Sequence of chain 1.D:
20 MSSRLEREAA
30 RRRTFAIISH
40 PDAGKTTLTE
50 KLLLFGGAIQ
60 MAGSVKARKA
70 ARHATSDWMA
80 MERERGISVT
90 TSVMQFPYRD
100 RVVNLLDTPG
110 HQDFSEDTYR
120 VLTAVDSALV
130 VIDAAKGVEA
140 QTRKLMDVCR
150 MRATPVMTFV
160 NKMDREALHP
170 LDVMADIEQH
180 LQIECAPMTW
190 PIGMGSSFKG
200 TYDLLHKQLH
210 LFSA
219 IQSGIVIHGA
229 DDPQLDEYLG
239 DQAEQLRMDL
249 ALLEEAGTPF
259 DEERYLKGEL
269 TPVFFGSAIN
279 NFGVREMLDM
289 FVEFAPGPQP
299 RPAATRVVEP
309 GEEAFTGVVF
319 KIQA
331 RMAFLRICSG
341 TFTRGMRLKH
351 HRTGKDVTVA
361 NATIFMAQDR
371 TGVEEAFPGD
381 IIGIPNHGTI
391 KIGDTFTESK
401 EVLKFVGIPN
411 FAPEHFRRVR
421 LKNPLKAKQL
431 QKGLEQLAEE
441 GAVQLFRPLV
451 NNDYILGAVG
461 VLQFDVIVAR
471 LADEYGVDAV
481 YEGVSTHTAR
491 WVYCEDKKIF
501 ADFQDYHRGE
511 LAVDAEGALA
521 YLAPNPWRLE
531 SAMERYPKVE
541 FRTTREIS

Sequence of chain 1.C:
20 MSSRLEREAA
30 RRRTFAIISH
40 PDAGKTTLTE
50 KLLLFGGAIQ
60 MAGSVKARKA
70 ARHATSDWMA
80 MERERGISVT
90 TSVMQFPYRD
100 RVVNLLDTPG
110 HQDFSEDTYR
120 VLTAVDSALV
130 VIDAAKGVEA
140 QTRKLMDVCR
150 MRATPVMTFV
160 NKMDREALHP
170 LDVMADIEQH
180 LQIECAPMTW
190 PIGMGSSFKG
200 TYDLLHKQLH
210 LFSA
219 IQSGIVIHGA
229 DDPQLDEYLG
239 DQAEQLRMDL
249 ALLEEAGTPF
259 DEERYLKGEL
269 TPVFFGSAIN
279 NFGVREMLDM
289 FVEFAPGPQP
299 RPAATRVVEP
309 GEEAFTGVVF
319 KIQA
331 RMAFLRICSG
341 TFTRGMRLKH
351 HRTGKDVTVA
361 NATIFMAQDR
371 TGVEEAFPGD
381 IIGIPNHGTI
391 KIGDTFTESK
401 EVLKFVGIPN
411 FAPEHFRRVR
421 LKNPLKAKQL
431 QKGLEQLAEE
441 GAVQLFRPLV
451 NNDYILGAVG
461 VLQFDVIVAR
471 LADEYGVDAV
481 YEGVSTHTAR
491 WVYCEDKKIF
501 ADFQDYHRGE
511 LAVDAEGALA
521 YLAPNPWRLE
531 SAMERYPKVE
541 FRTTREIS

Binding-site contacts:
Ligand atom O2B contacts residue ALA42 of chain 1.C at 3.2 Å (h-bond).
Ligand atom C2 contacts residue ASP163 of chain 1.C at 3.4 Å.
Ligand atom N1 contacts residue LYS161 of chain 1.C at 3.7 Å.
Ligand atom N7 contacts residue ASN160 of chain 1.C at 3.1 Å (h-bond).
Ligand atom O1B contacts residue ASP41 of chain 1.C at 2.9 Å (salt-bridge).
Ligand atom C5 contacts residue ASN160 of chain 1.C at 3.5 Å.
Ligand atom O6 contacts residue SER275 of chain 1.C at 3.2 Å.
Ligand atom C8 contacts residue THR46 of chain 1.C at 3.4 Å.
Ligand atom O3B contacts residue THR45 of chain 1.C at 2.6 Å (h-bond).
Ligand atom C6 contacts residue ILE277 of chain 1.C at 3.2 Å (hydrophobic).
Ligand atom O1A contacts residue THR46 of chain 1.C at 2.6 Å (h-bond).
Ligand atom N2 contacts residue ASP163 of chain 1.C at 2.6 Å (salt-bridge).
Ligand atom N1 contacts residue ASP163 of chain 1.C at 3.2 Å (salt-bridge).
Ligand atom O3A contacts residue ASP41 of chain 1.C at 3.6 Å.
Ligand atom PB contacts residue ASP41 of chain 1.C at 3.6 Å.
Ligand atom O3A contacts residue GLY43 of chain 1.C at 3.3 Å (h-bond).
Ligand atom O2B contacts residue LYS44 of chain 1.C at 2.9 Å (salt-bridge).
Ligand atom O3B contacts residue LYS44 of chain 1.C at 3.6 Å (salt-bridge).
Ligand atom O1A contacts residue GLY43 of chain 1.C at 3.2 Å.
Ligand atom O2A contacts residue THR45 of chain 1.C at 3.5 Å (h-bond).
Ligand atom O1A contacts residue LYS44 of chain 1.C at 3.5 Å (salt-bridge).
Ligand atom O1A contacts residue THR45 of chain 1.C at 3.0 Å (h-bond).
Ligand atom C2' contacts residue LYS68 of chain 1.C at 3.6 Å.
Ligand atom N1 contacts residue ILE277 of chain 1.C at 3.2 Å.
Ligand atom O2B contacts residue GLY43 of chain 1.C at 3.1 Å (h-bond).
Ligand atom O4' contacts residue LYS161 of chain 1.C at 3.3 Å (salt-bridge).
Ligand atom O2D contacts residue LYS68 of chain 1.C at 2.9 Å (salt-bridge).
Ligand atom O6 contacts residue ILE277 of chain 1.C at 2.8 Å (h-bond).
Ligand atom O2' contacts residue ILE277 of chain 1.C at 3.6 Å.
Ligand atom O3A contacts residue LYS44 of chain 1.C at 3.7 Å.
Ligand atom O6 contacts residue ALA276 of chain 1.C at 2.8 Å (h-bond).
Ligand atom N2 contacts residue ARG164 of chain 1.C at 3.5 Å.
Ligand atom O6 contacts residue ASN160 of chain 1.C at 3.0 Å (h-bond).
Ligand atom O1B contacts residue HIS110 of chain 1.C at 2.8 Å (h-bond).
Ligand atom PB contacts residue LYS44 of chain 1.C at 3.6 Å.
Ligand atom O2' contacts residue LYS68 of chain 1.C at 3.2 Å (salt-bridge).
Ligand atom C5 contacts residue ILE277 of chain 1.C at 3.4 Å (hydrophobic).
Ligand atom C6 contacts residue ASN160 of chain 1.C at 3.7 Å.
Ligand atom O2B contacts residue ASP41 of chain 1.C at 3.5 Å (salt-bridge).
Ligand atom N7 contacts residue ILE277 of chain 1.C at 3.6 Å (h-bond).

A protein and the small-molecule ligand that binds it are described below.
Small molecule (SMILES): Nc1nc2c(ncn2[C@@H]2O[C@H](CO[P](=O)(O)OP(=O)(O)O)[C@@H](O[P](=O)(O)OP(=O)(O)O)[C@H]2O)c(=O)[nH]1